Binding-site contacts:
Ligand atom N contacts residue ARG185 of chain 2.A at 2.9 Å (salt-bridge).
Ligand atom CD2 contacts residue LEU266 of chain 2.A at 3.6 Å (hydrophobic).
Ligand atom O contacts residue ARG185 of chain 2.A at 3.0 Å (salt-bridge).
Ligand atom C6 contacts residue GLU259 of chain 2.A at 3.9 Å.
Ligand atom CD contacts residue PRO364 of chain 2.A at 3.9 Å (hydrophobic).
Ligand atom O contacts residue VAL397 of chain 2.A at 3.5 Å.
Ligand atom CG2 contacts residue ARG185 of chain 2.A at 3.6 Å.
Ligand atom CG contacts residue LEU266 of chain 2.A at 3.8 Å (hydrophobic).
Ligand atom CN contacts residue LYS262 of chain 2.A at 3.1 Å.
Ligand atom CG1 contacts residue PHE186 of chain 2.A at 3.8 Å (hydrophobic).
Ligand atom CB contacts residue ARG185 of chain 2.A at 3.3 Å.
Ligand atom CD2 contacts residue ARG187 of chain 2.A at 3.6 Å.
Ligand atom CD1 contacts residue MET395 of chain 2.A at 3.6 Å (hydrophobic).
Ligand atom O contacts residue ARG398 of chain 2.A at 3.0 Å (salt-bridge).
Ligand atom CD2 contacts residue PHE186 of chain 2.A at 3.5 Å (hydrophobic).
Ligand atom CA contacts residue MET395 of chain 2.A at 3.9 Å (hydrophobic).
Ligand atom O contacts residue PRO261 of chain 2.A at 3.7 Å.
Ligand atom CD1 contacts residue THR183 of chain 2.A at 3.7 Å.
Ligand atom O contacts residue LYS262 of chain 2.A at 3.8 Å.
Ligand atom CA contacts residue ARG185 of chain 2.A at 3.7 Å.
Ligand atom O contacts residue LEU266 of chain 2.A at 3.6 Å.
Ligand atom O contacts residue ARG185 of chain 2.A at 3.3 Å.
Ligand atom O contacts residue MET395 of chain 2.A at 3.1 Å.
Ligand atom CD1 contacts residue ARG185 of chain 2.A at 3.6 Å.
Ligand atom C5 contacts residue GLU259 of chain 2.A at 3.6 Å.
Ligand atom CD1 contacts residue PRO364 of chain 2.A at 3.8 Å (hydrophobic).
Ligand atom CB contacts residue LEU266 of chain 2.A at 3.9 Å (hydrophobic).
Ligand atom N contacts residue MET395 of chain 2.A at 3.5 Å.
Ligand atom CG contacts residue PRO396 of chain 2.A at 3.5 Å (hydrophobic).
Ligand atom CD contacts residue PRO396 of chain 2.A at 3.7 Å (hydrophobic).
Ligand atom C contacts residue ARG185 of chain 2.A at 3.7 Å.
Ligand atom C contacts residue ARG185 of chain 2.A at 3.9 Å.
Ligand atom O contacts residue MET395 of chain 2.A at 3.6 Å.
Ligand atom C contacts residue MET395 of chain 2.A at 3.5 Å (hydrophobic).
Ligand atom CG2 contacts residue PHE186 of chain 2.A at 3.7 Å (hydrophobic).
Ligand atom CD2 contacts residue ARG185 of chain 2.A at 3.6 Å.
Ligand atom O contacts residue PHE186 of chain 2.A at 3.7 Å.
Ligand atom CA contacts residue ARG185 of chain 2.A at 3.5 Å.
Ligand atom CB contacts residue ARG185 of chain 2.A at 3.3 Å.
Ligand atom CE contacts residue PRO396 of chain 2.A at 3.8 Å (hydrophobic).

A protein and the small-molecule ligand that binds it are described below.
Small molecule (SMILES): CC(=O)N(C)[C@H](C(=O)N1C[C@H](C)C[C@H]1C(=O)N(C)[C@@H]1C(=O)N[C@@H](CC(C)C)C(=O)N2C[C@H](C)C[C@H]2C(=O)N[C@@H](CC(C)C)C(=O)N(C)[C@@H](C(C)C)C(=O)N2C[C@H](C3CCCCC3)C[C@H]2C(=O)N(C)[C@H](CC(C)C)C(=O)NCC(=O)O[C@@H]1C)C(C)C

Sequence of chain 2.A:
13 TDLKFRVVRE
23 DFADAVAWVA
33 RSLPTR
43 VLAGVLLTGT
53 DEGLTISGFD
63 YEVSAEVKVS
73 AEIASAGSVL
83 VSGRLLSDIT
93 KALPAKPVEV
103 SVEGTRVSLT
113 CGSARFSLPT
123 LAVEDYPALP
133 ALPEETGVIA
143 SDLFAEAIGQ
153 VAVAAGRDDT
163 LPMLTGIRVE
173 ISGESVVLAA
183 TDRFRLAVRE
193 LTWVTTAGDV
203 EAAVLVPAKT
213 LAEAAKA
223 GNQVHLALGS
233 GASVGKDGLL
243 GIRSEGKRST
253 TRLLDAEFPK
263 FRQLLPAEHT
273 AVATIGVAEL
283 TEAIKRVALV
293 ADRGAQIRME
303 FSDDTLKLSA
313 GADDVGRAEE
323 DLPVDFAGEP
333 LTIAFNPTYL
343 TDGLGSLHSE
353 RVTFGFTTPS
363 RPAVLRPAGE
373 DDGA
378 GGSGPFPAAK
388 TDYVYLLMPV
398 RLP